Binding-site contacts:
Ligand atom O7 contacts residue GLU106 of chain 1.E at 4.0 Å.
Ligand atom C7 contacts residue ASN79 of chain 1.B at 3.3 Å.
Ligand atom N2 contacts residue GLY78 of chain 1.B at 4.4 Å.
Ligand atom N2 contacts residue ASN79 of chain 1.B at 4.4 Å.
Ligand atom C5 contacts residue ASN82 of chain 1.B at 3.7 Å.
Ligand atom O7 contacts residue ASN79 of chain 1.B at 2.9 Å (h-bond).
Ligand atom O7 contacts residue HIS75 of chain 1.B at 4.4 Å.
Ligand atom C4 contacts residue ASN82 of chain 1.B at 4.2 Å.
Ligand atom C7 contacts residue ASN82 of chain 1.B at 3.7 Å.
Ligand atom C2 contacts residue ASN82 of chain 1.B at 2.4 Å.
Ligand atom C3 contacts residue ASN82 of chain 1.B at 3.8 Å.
Ligand atom O5 contacts residue ASN82 of chain 1.B at 2.4 Å (h-bond).
Ligand atom C8 contacts residue ASN79 of chain 1.B at 3.3 Å.
Ligand atom C7 contacts residue GLY78 of chain 1.B at 4.5 Å.
Ligand atom O7 contacts residue ASN82 of chain 1.B at 4.1 Å.
Ligand atom C1 contacts residue ASN82 of chain 1.B at 1.4 Å.
Ligand atom C8 contacts residue GLY78 of chain 1.B at 3.8 Å.
Ligand atom N2 contacts residue ASN82 of chain 1.B at 2.9 Å (h-bond).
Ligand atom C8 contacts residue HIS75 of chain 1.B at 3.4 Å.

Sequence of chain 1.B:
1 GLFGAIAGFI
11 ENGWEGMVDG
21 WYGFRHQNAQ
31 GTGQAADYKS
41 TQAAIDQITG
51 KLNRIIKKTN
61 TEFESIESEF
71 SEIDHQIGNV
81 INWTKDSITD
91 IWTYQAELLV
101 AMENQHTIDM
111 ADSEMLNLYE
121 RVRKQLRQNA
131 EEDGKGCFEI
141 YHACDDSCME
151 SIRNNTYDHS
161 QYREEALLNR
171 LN

This small molecule binds to this protein.
Small molecule (SMILES): CC(=O)N[C@@H]1[C@@H](O)[C@H](O)[C@@H](CO)O[C@H]1O

Sequence of chain 1.E:
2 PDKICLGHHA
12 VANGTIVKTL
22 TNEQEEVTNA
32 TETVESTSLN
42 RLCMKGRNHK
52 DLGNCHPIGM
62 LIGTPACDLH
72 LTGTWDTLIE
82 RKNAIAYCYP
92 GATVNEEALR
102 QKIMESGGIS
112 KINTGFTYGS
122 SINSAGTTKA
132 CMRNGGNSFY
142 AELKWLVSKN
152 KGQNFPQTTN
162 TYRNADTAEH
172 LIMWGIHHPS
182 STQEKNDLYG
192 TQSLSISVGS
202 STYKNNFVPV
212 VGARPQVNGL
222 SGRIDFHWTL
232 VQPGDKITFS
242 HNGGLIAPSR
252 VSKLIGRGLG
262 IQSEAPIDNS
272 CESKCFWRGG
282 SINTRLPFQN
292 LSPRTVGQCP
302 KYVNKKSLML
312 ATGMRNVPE